Sequence of chain 1.A:
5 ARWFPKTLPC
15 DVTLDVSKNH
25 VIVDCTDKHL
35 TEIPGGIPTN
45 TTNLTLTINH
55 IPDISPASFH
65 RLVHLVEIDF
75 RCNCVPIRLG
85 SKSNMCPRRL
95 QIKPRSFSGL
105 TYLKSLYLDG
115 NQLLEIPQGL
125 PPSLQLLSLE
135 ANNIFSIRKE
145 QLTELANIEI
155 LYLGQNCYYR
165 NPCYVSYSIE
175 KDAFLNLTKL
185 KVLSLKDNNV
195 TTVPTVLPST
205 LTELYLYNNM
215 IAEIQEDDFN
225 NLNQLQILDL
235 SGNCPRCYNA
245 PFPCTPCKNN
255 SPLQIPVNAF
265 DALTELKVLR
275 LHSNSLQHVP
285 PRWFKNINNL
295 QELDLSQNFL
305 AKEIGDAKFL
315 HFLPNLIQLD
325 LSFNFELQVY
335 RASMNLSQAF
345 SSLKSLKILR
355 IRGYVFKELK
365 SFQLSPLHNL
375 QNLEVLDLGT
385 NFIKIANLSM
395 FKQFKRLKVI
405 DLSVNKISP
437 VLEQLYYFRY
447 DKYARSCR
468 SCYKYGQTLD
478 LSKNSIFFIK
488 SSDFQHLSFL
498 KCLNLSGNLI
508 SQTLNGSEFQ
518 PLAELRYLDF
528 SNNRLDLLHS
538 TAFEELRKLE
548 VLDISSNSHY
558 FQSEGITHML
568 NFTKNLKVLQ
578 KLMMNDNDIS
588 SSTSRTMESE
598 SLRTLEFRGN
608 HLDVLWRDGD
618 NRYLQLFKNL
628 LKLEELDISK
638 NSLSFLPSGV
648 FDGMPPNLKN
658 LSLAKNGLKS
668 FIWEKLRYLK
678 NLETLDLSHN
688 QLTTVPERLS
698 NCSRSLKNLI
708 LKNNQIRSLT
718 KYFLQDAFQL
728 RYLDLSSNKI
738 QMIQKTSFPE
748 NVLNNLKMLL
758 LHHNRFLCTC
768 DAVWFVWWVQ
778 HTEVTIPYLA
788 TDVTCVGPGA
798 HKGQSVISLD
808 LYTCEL

Binding-site contacts:
Ligand atom O5 contacts residue SER514 of chain 1.A at 4.2 Å.
Ligand atom C1 contacts residue ASN512 of chain 1.A at 1.5 Å.
Ligand atom N2 contacts residue ASN512 of chain 1.A at 2.8 Å (h-bond).
Ligand atom C4 contacts residue ASN512 of chain 1.A at 4.3 Å.
Ligand atom C1 contacts residue SER514 of chain 1.A at 3.6 Å.
Ligand atom C7 contacts residue ASN512 of chain 1.A at 3.4 Å.
Ligand atom C3 contacts residue ASN512 of chain 1.A at 3.8 Å.
Ligand atom O7 contacts residue ASN512 of chain 1.A at 3.9 Å.
Ligand atom O5 contacts residue ASN512 of chain 1.A at 2.4 Å (h-bond).
Ligand atom C5 contacts residue SER514 of chain 1.A at 4.1 Å.
Ligand atom C5 contacts residue ASN512 of chain 1.A at 3.7 Å.
Ligand atom C8 contacts residue ASN512 of chain 1.A at 3.8 Å.
Ligand atom C2 contacts residue ASN512 of chain 1.A at 2.5 Å.

A protein and the small-molecule ligand that binds it are described below.
Small molecule (SMILES): CC(=O)N[C@@H]1[C@@H](O)[C@H](O)[C@@H](CO)O[C@H]1O